Sequence of chain 1.C:
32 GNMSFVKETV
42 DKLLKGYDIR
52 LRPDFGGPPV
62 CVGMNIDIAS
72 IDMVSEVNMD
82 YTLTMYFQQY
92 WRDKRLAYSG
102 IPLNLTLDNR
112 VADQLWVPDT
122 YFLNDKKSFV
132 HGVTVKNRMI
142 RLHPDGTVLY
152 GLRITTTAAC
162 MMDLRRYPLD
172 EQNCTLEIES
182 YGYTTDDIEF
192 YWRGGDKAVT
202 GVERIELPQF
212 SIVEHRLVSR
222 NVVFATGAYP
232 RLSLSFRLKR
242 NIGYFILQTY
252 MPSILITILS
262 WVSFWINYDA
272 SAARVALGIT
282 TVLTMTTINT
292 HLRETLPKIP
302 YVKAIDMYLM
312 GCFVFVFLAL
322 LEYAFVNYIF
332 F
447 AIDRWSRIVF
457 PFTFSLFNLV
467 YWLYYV

Binding-site contacts:
Ligand atom C5 contacts residue ASN105 of chain 1.C at 3.7 Å.
Ligand atom O5 contacts residue HIS144 of chain 1.C at 3.1 Å.
Ligand atom C7 contacts residue ASN105 of chain 1.C at 3.5 Å.
Ligand atom C6 contacts residue HIS144 of chain 1.C at 3.8 Å.
Ligand atom C3 contacts residue ASN105 of chain 1.C at 3.8 Å.
Ligand atom C1 contacts residue ASN105 of chain 1.C at 1.4 Å.
Ligand atom C5 contacts residue HIS144 of chain 1.C at 3.6 Å.
Ligand atom N2 contacts residue ASN105 of chain 1.C at 2.9 Å (h-bond).
Ligand atom C8 contacts residue LEU104 of chain 1.C at 4.5 Å (hydrophobic).
Ligand atom O6 contacts residue HIS144 of chain 1.C at 4.3 Å.
Ligand atom C8 contacts residue PRO103 of chain 1.C at 4.0 Å (hydrophobic).
Ligand atom O5 contacts residue ASN105 of chain 1.C at 2.4 Å (h-bond).
Ligand atom C2 contacts residue ASN105 of chain 1.C at 2.5 Å.
Ligand atom C4 contacts residue ASN105 of chain 1.C at 4.2 Å.
Ligand atom C1 contacts residue HIS144 of chain 1.C at 3.6 Å.
Ligand atom O7 contacts residue ASN105 of chain 1.C at 3.8 Å.

The protein below binds the small molecule below.
Small molecule (SMILES): CC(=O)N[C@H]1[C@H](O[C@H]2[C@H](O)[C@@H](NC(C)=O)CO[C@@H]2CO)O[C@H](CO)[C@@H](O)[C@@H]1O